A protein and the small-molecule ligand that binds it are described below.
Small molecule (SMILES): OC[C@H]1O[C@@](CO)(O[C@H]2O[C@H](CO)[C@@H](O)[C@H](O)[C@H]2O)[C@@H](O)[C@@H]1O

Sequence of chain 1.B:
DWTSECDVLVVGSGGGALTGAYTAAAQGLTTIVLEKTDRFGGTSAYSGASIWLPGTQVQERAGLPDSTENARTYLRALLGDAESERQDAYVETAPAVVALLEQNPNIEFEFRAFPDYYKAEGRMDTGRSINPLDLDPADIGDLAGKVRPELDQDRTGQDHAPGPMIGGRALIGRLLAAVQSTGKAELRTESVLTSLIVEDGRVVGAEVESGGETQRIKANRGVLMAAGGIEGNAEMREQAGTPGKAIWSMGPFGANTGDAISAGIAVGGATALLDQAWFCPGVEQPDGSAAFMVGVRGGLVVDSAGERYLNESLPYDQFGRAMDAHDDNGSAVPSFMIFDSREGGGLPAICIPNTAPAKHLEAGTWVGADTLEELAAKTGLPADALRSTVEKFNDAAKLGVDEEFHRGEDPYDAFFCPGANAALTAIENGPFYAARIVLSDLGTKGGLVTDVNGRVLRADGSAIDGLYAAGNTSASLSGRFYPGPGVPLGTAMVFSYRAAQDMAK

Binding-site contacts:
Ligand atom O3 contacts residue ALA391 of chain 1.B at 3.6 Å.
Ligand atom C4 contacts residue LYS400 of chain 1.B at 4.0 Å.
Ligand atom O3 contacts residue GLY390 of chain 1.B at 3.6 Å (h-bond).
Ligand atom C2 contacts residue ALA391 of chain 1.B at 4.4 Å (hydrophobic).
Ligand atom O3 contacts residue GLU396 of chain 1.B at 2.7 Å (salt-bridge).
Ligand atom O2 contacts residue GLY390 of chain 1.B at 4.0 Å.
Ligand atom O4 contacts residue GLU396 of chain 1.B at 3.1 Å (salt-bridge).
Ligand atom C3 contacts residue LEU383 of chain 1.B at 4.2 Å (hydrophobic).
Ligand atom C5 contacts residue LYS400 of chain 1.B at 4.3 Å.
Ligand atom C1 contacts residue TYR458 of chain 1.B at 3.8 Å (hydrophobic).
Ligand atom C4 contacts residue GLU396 of chain 1.B at 3.9 Å.
Ligand atom O3 contacts residue ASP392 of chain 1.B at 3.5 Å (salt-bridge).
Ligand atom C3 contacts residue GLY390 of chain 1.B at 4.5 Å.
Ligand atom O3 contacts residue LEU383 of chain 1.B at 4.1 Å.
Ligand atom C1 contacts residue PRO456 of chain 1.B at 4.3 Å (hydrophobic).
Ligand atom O2 contacts residue PRO456 of chain 1.B at 4.1 Å.
Ligand atom O2 contacts residue GLY390 of chain 1.B at 4.1 Å.
Ligand atom C1 contacts residue GLY390 of chain 1.B at 4.2 Å.
Ligand atom O3 contacts residue GLY390 of chain 1.B at 4.5 Å.
Ligand atom O1 contacts residue PRO456 of chain 1.B at 4.4 Å.
Ligand atom C3 contacts residue ALA391 of chain 1.B at 4.1 Å (hydrophobic).
Ligand atom O1 contacts residue TYR458 of chain 1.B at 2.8 Å (h-bond).
Ligand atom C3 contacts residue GLU396 of chain 1.B at 3.6 Å.
Ligand atom C3 contacts residue ASP392 of chain 1.B at 4.4 Å.
Ligand atom C3 contacts residue LYS400 of chain 1.B at 3.7 Å.
Ligand atom O4 contacts residue LEU383 of chain 1.B at 3.6 Å.
Ligand atom C3 contacts residue GLY390 of chain 1.B at 4.1 Å.
Ligand atom O1 contacts residue LEU383 of chain 1.B at 4.5 Å.
Ligand atom O3 contacts residue LYS400 of chain 1.B at 4.1 Å.
Ligand atom C2 contacts residue ASP392 of chain 1.B at 3.8 Å.
Ligand atom O4 contacts residue LYS400 of chain 1.B at 3.3 Å (salt-bridge).
Ligand atom O2 contacts residue ASP392 of chain 1.B at 3.1 Å (salt-bridge).
Ligand atom O2 contacts residue ALA391 of chain 1.B at 3.5 Å.